A protein and the small-molecule ligand that binds it are described below.
Small molecule (SMILES): CCCCCCCC(=O)OC[C@H](COP(=O)(O)O[C@@H]1[C@H](O)[C@H](O)[C@@H](OP(=O)(O)O)[C@H](OP(=O)(O)O)[C@H]1O)OC(=O)CCCCCCC

Sequence of chain 1.I:
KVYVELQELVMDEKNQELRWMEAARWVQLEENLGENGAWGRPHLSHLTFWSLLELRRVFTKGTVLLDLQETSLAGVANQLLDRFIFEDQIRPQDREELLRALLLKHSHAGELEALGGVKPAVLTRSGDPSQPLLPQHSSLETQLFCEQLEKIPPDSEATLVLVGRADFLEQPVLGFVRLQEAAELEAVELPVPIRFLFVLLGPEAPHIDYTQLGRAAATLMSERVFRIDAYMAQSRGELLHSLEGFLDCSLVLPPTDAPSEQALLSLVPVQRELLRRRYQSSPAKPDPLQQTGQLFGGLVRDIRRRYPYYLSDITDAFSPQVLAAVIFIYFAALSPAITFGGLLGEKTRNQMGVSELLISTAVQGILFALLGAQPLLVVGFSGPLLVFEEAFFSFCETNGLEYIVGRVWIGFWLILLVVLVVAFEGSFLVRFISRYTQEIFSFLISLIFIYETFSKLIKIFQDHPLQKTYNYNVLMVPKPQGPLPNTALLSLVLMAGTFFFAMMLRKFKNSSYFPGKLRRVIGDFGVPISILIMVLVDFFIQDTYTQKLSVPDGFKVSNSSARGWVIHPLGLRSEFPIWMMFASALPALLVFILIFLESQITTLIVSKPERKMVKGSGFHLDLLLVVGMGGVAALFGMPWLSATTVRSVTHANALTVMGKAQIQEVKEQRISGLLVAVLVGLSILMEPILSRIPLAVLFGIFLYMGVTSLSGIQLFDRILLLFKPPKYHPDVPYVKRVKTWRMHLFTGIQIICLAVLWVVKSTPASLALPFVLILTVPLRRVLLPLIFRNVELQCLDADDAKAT

Sequence of chain 1.J:
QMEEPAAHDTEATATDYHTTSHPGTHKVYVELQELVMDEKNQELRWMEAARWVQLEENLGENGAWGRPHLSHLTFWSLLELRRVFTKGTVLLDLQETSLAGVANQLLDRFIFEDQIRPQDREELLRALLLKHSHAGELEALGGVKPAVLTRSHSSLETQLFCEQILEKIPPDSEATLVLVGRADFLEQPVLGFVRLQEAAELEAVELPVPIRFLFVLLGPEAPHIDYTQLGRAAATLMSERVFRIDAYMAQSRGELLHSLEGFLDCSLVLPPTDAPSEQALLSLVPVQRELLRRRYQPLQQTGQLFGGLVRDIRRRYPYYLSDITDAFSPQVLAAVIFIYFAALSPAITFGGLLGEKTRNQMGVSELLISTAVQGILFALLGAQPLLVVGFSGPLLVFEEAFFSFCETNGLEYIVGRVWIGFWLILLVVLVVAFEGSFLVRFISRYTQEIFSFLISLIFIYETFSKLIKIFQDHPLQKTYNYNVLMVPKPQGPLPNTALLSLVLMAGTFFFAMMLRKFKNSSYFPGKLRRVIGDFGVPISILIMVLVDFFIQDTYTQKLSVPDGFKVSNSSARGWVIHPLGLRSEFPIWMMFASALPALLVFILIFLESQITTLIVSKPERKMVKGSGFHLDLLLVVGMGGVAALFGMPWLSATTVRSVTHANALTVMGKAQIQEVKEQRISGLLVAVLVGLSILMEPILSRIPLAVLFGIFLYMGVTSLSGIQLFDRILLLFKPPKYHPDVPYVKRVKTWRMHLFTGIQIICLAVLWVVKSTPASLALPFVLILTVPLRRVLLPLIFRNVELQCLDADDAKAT

Binding-site contacts:
Ligand atom C6A contacts residue CLR1 of chain 1.Y at 3.8 Å.
Ligand atom O42 contacts residue GLY599 of chain 1.I at 3.4 Å.
Ligand atom O3 contacts residue PRO815 of chain 1.J at 3.5 Å.
Ligand atom C2A contacts residue PRO815 of chain 1.J at 3.6 Å (hydrophobic).
Ligand atom O2 contacts residue GLY599 of chain 1.I at 3.3 Å (h-bond).
Ligand atom O43 contacts residue LYS817 of chain 1.J at 3.1 Å (salt-bridge).
Ligand atom C3 contacts residue PRO815 of chain 1.J at 3.8 Å (hydrophobic).
Ligand atom C3B contacts residue CLR1 of chain 1.Y at 4.0 Å.
Ligand atom C1A contacts residue PRO598 of chain 1.I at 3.8 Å (hydrophobic).
Ligand atom P4 contacts residue ARG603 of chain 1.I at 3.8 Å.
Ligand atom C8A contacts residue PRO598 of chain 1.I at 4.1 Å (hydrophobic).
Ligand atom O41 contacts residue ARG603 of chain 1.I at 2.9 Å (salt-bridge).
Ligand atom O42 contacts residue ARG602 of chain 1.I at 3.8 Å.
Ligand atom O42 contacts residue ARG603 of chain 1.I at 3.7 Å.
Ligand atom P5 contacts residue LYS817 of chain 1.J at 3.6 Å.
Ligand atom O3C contacts residue CLR1 of chain 1.Y at 4.0 Å.
Ligand atom C8A contacts residue PHE597 of chain 1.I at 3.7 Å (hydrophobic).
Ligand atom O11 contacts residue PRO816 of chain 1.J at 3.5 Å.
Ligand atom C3A contacts residue LYS814 of chain 1.J at 3.5 Å.
Ligand atom O1A contacts residue PRO598 of chain 1.I at 3.4 Å.
Ligand atom O2 contacts residue PRO598 of chain 1.I at 3.7 Å.
Ligand atom C5A contacts residue PHE813 of chain 1.J at 3.8 Å (hydrophobic).
Ligand atom C5A contacts residue LEU812 of chain 1.J at 3.6 Å (hydrophobic).
Ligand atom O43 contacts residue TYR818 of chain 1.J at 3.1 Å (h-bond).
Ligand atom C6A contacts residue LEU812 of chain 1.J at 3.5 Å (hydrophobic).
Ligand atom C3 contacts residue GLY599 of chain 1.I at 4.1 Å.
Ligand atom O3 contacts residue PRO598 of chain 1.I at 4.0 Å.
Ligand atom C5A contacts residue LYS814 of chain 1.J at 4.0 Å.
Ligand atom O4 contacts residue LYS817 of chain 1.J at 3.0 Å (salt-bridge).
Ligand atom O3 contacts residue GLY599 of chain 1.I at 3.1 Å (h-bond).
Ligand atom O2C contacts residue PRO598 of chain 1.I at 3.9 Å.
Ligand atom O51 contacts residue LYS817 of chain 1.J at 2.9 Å (salt-bridge).
Ligand atom O3 contacts residue ARG602 of chain 1.I at 3.8 Å.
Ligand atom P4 contacts residue TYR818 of chain 1.J at 4.0 Å.
Ligand atom C3A contacts residue PRO815 of chain 1.J at 3.7 Å (hydrophobic).
Ligand atom C2 contacts residue PRO815 of chain 1.J at 3.9 Å (hydrophobic).
Ligand atom O42 contacts residue TYR818 of chain 1.J at 3.9 Å.
Ligand atom C2A contacts residue LYS814 of chain 1.J at 4.0 Å.
Ligand atom O52 contacts residue LYS817 of chain 1.J at 3.2 Å (salt-bridge).
Ligand atom P4 contacts residue LYS817 of chain 1.J at 3.6 Å.